Sequence of chain 1.C:
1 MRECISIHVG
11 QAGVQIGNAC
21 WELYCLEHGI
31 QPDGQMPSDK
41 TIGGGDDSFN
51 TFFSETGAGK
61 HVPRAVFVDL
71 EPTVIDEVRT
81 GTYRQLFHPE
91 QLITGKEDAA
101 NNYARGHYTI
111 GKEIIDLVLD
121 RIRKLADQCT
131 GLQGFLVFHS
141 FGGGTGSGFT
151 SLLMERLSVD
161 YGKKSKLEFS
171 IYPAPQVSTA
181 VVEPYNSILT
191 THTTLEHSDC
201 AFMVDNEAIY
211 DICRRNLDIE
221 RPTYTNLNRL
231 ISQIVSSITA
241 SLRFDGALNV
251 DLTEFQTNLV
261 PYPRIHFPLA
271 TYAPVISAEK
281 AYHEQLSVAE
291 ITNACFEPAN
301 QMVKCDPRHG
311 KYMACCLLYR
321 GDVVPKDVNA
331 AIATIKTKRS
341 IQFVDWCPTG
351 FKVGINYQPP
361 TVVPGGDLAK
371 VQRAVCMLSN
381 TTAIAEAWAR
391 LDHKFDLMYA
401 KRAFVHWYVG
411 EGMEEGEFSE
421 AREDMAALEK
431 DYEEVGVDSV

This small molecule binds to this protein.
Small molecule (SMILES): COc1ccc([C@H]2[C@H](C)C(=O)N2c2cc(OC)c(OC)c(OC)c2)cc1O

Sequence of chain 1.D:
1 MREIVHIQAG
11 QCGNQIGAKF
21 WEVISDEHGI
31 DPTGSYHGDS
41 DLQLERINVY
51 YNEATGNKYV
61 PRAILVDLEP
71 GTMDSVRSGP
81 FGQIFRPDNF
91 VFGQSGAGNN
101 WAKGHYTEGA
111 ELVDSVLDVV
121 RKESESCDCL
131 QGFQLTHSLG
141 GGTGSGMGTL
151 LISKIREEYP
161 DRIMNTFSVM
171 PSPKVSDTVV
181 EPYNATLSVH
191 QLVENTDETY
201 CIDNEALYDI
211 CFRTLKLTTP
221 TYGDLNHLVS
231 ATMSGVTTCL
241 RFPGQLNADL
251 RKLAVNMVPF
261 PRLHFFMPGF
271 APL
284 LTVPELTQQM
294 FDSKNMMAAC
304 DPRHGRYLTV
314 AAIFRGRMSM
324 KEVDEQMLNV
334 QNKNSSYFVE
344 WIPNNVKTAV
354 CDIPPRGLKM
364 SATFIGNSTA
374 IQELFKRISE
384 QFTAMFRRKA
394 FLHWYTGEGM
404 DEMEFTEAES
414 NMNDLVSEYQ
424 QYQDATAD

Binding-site contacts:
Ligand atom C16 contacts residue LYS350 of chain 1.D at 3.5 Å.
Ligand atom O5 contacts residue LYS252 of chain 1.D at 3.6 Å.
Ligand atom C4 contacts residue LEU253 of chain 1.D at 3.7 Å (hydrophobic).
Ligand atom C26 contacts residue ALA315 of chain 1.D at 3.2 Å (hydrophobic).
Ligand atom O21 contacts residue ILE316 of chain 1.D at 3.5 Å.
Ligand atom C14 contacts residue MET257 of chain 1.D at 3.6 Å (hydrophobic).
Ligand atom O23 contacts residue ILE368 of chain 1.D at 3.7 Å.
Ligand atom C24 contacts residue VAL236 of chain 1.D at 3.5 Å (hydrophobic).
Ligand atom O5 contacts residue ALA248 of chain 1.D at 3.4 Å.
Ligand atom C22 contacts residue ILE316 of chain 1.D at 3.4 Å (hydrophobic).
Ligand atom O18 contacts residue ALA180 of chain 1.C at 3.4 Å.
Ligand atom C22 contacts residue CYS239 of chain 1.D at 3.4 Å (hydrophobic).
Ligand atom O19 contacts residue LYS350 of chain 1.D at 3.7 Å.
Ligand atom C22 contacts residue GLY235 of chain 1.D at 3.5 Å.
Ligand atom C15 contacts residue LYS350 of chain 1.D at 3.5 Å.
Ligand atom C11 contacts residue LEU253 of chain 1.D at 3.7 Å (hydrophobic).
Ligand atom C17 contacts residue LYS350 of chain 1.D at 3.6 Å.
Ligand atom C15 contacts residue ASN256 of chain 1.D at 3.5 Å.
Ligand atom O18 contacts residue ASN256 of chain 1.D at 3.8 Å.
Ligand atom C16 contacts residue ASN256 of chain 1.D at 3.6 Å.
Ligand atom C24 contacts residue CYS239 of chain 1.D at 3.8 Å (hydrophobic).
Ligand atom C17 contacts residue THR179 of chain 1.C at 3.1 Å.
Ligand atom C16 contacts residue THR179 of chain 1.C at 3.5 Å.
Ligand atom O19 contacts residue VAL181 of chain 1.C at 3.6 Å.
Ligand atom O5 contacts residue ASP249 of chain 1.D at 3.2 Å (salt-bridge).
Ligand atom O18 contacts residue THR179 of chain 1.C at 3.0 Å (h-bond).
Ligand atom C20 contacts residue ASN256 of chain 1.D at 3.4 Å.
Ligand atom C4 contacts residue ALA248 of chain 1.D at 3.7 Å (hydrophobic).
Ligand atom C9 contacts residue CYS239 of chain 1.D at 3.7 Å (hydrophobic).
Ligand atom O18 contacts residue LYS350 of chain 1.D at 3.7 Å.
Ligand atom O23 contacts residue VAL236 of chain 1.D at 3.6 Å.
Ligand atom O25 contacts residue ALA352 of chain 1.D at 3.5 Å.
Ligand atom C26 contacts residue ALA352 of chain 1.D at 3.7 Å (hydrophobic).
Ligand atom O18 contacts residue VAL181 of chain 1.C at 3.5 Å (h-bond).
Ligand atom C14 contacts residue ASN256 of chain 1.D at 3.6 Å.
Ligand atom O5 contacts residue LEU253 of chain 1.D at 3.2 Å (h-bond).
Ligand atom C20 contacts residue ASN348 of chain 1.D at 3.7 Å.
Ligand atom C26 contacts residue LYS350 of chain 1.D at 3.5 Å.
Ligand atom O25 contacts residue ALA315 of chain 1.D at 3.5 Å (h-bond).
Ligand atom C20 contacts residue VAL313 of chain 1.D at 3.8 Å (hydrophobic).